Sequence of chain 1.A:
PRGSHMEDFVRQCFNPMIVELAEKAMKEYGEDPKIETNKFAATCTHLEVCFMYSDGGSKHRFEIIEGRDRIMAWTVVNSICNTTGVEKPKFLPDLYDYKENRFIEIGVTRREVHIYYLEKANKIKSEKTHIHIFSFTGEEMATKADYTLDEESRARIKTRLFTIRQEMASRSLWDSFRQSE

Binding-site contacts:
Ligand atom C01 contacts residue GLU46 of chain 1.A at 3.7 Å.
Ligand atom O15 contacts residue LYS135 of chain 1.A at 3.6 Å.
Ligand atom C14 contacts residue GLU120 of chain 1.A at 3.5 Å.
Ligand atom N16 contacts residue TYR131 of chain 1.A at 3.8 Å.
Ligand atom C23 contacts residue LYS54 of chain 1.A at 3.8 Å.
Ligand atom O13 contacts residue GLU120 of chain 1.A at 2.7 Å (salt-bridge).
Ligand atom O15 contacts residue GLU120 of chain 1.A at 2.9 Å (salt-bridge).
Ligand atom O13 contacts residue MN1 of chain 1.D at 2.3 Å.
Ligand atom C12 contacts residue MN1 of chain 1.D at 3.0 Å.
Ligand atom O10 contacts residue LEU107 of chain 1.A at 3.9 Å.
Ligand atom O13 contacts residue HIS61 of chain 1.A at 3.4 Å (h-bond).
Ligand atom O10 contacts residue GLU81 of chain 1.A at 3.4 Å (salt-bridge).
Ligand atom C12 contacts residue MN1 of chain 1.C at 2.5 Å.
Ligand atom O10 contacts residue MN1 of chain 1.D at 1.6 Å.
Ligand atom C12 contacts residue ASP109 of chain 1.A at 3.8 Å.
Ligand atom C09 contacts residue GLU81 of chain 1.A at 3.8 Å.
Ligand atom C28 contacts residue MET41 of chain 1.A at 4.0 Å (hydrophobic).
Ligand atom C01 contacts residue LYS54 of chain 1.A at 3.6 Å.
Ligand atom C14 contacts residue LYS135 of chain 1.A at 3.9 Å.
Ligand atom O15 contacts residue MN1 of chain 1.C at 1.9 Å.
Ligand atom N16 contacts residue MN1 of chain 1.C at 3.8 Å.
Ligand atom N08 contacts residue MN1 of chain 1.D at 3.6 Å.
Ligand atom O10 contacts residue ASP109 of chain 1.A at 3.5 Å (salt-bridge).
Ligand atom C11 contacts residue MN1 of chain 1.C at 4.0 Å.
Ligand atom O15 contacts residue TYR131 of chain 1.A at 4.0 Å.
Ligand atom C12 contacts residue HIS61 of chain 1.A at 3.4 Å.
Ligand atom F26 contacts residue HIS61 of chain 1.A at 3.8 Å.
Ligand atom C28 contacts residue ALA40 of chain 1.A at 3.8 Å (hydrophobic).
Ligand atom C09 contacts residue MN1 of chain 1.D at 2.5 Å.
Ligand atom N16 contacts residue HIS61 of chain 1.A at 3.9 Å.
Ligand atom O15 contacts residue ILE121 of chain 1.A at 2.7 Å (h-bond).
Ligand atom O13 contacts residue MN1 of chain 1.C at 2.0 Å.
Ligand atom C12 contacts residue GLU120 of chain 1.A at 3.4 Å.
Ligand atom C11 contacts residue MN1 of chain 1.D at 3.1 Å.
Ligand atom O13 contacts residue ASP109 of chain 1.A at 2.7 Å (salt-bridge).
Ligand atom C14 contacts residue MN1 of chain 1.C at 2.5 Å.
Ligand atom C14 contacts residue HIS61 of chain 1.A at 3.1 Å.
Ligand atom C27 contacts residue ALA40 of chain 1.A at 3.8 Å (hydrophobic).
Ligand atom C14 contacts residue ILE121 of chain 1.A at 3.7 Å (hydrophobic).
Ligand atom O15 contacts residue HIS61 of chain 1.A at 2.9 Å (h-bond).

This small molecule binds to this protein.
Small molecule (SMILES): COc1cc(CCNC(=O)c2[nH]c(-c3c(F)cccc3F)nc(=O)c2O)ccn1